Binding-site contacts:
Ligand atom C2 contacts residue TRP257 of chain 1.J at 4.0 Å (hydrophobic).
Ligand atom C4 contacts residue ASN113 of chain 1.J at 4.2 Å.
Ligand atom O7 contacts residue TRP257 of chain 1.J at 3.2 Å.
Ligand atom C1 contacts residue ASN113 of chain 1.J at 1.4 Å.
Ligand atom C5 contacts residue TRP257 of chain 1.J at 4.4 Å (hydrophobic).
Ligand atom O5 contacts residue TRP257 of chain 1.J at 3.5 Å.
Ligand atom C1 contacts residue SER115 of chain 1.J at 4.3 Å.
Ligand atom O7 contacts residue THR112 of chain 1.J at 4.2 Å.
Ligand atom C3 contacts residue ASN113 of chain 1.J at 3.8 Å.
Ligand atom O5 contacts residue ASN113 of chain 1.J at 2.4 Å (h-bond).
Ligand atom C1 contacts residue TRP257 of chain 1.J at 4.0 Å (hydrophobic).
Ligand atom C1 contacts residue ALA116 of chain 1.J at 4.4 Å (hydrophobic).
Ligand atom N2 contacts residue ASN113 of chain 1.J at 2.9 Å (h-bond).
Ligand atom C7 contacts residue ASN113 of chain 1.J at 3.0 Å.
Ligand atom C5 contacts residue ASN113 of chain 1.J at 3.6 Å.
Ligand atom C2 contacts residue ASN113 of chain 1.J at 2.5 Å.
Ligand atom O7 contacts residue ASN113 of chain 1.J at 2.9 Å (h-bond).
Ligand atom O5 contacts residue ALA116 of chain 1.J at 4.1 Å.
Ligand atom C8 contacts residue ASN113 of chain 1.J at 4.2 Å.
Ligand atom O6 contacts residue LEU261 of chain 1.J at 3.9 Å.
Ligand atom C7 contacts residue TRP257 of chain 1.J at 4.4 Å (hydrophobic).

A small-molecule ligand and the protein it binds are described below.
Small molecule (SMILES): CC(=O)N[C@@H]1[C@@H](O)[C@H](O)[C@@H](CO)O[C@H]1O

Sequence of chain 1.J:
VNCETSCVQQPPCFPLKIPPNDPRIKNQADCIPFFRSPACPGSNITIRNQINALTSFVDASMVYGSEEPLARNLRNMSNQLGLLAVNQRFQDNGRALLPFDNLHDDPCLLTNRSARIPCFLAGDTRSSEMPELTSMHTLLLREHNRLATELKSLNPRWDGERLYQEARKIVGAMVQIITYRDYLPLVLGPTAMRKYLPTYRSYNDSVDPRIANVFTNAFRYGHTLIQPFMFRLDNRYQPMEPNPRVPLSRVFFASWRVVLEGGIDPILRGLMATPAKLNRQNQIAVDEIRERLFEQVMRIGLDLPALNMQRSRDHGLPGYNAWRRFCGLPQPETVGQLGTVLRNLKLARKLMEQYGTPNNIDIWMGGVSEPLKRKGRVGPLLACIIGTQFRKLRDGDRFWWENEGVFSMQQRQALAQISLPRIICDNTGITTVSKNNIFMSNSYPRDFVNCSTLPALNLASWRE